Sequence of chain 1.A:
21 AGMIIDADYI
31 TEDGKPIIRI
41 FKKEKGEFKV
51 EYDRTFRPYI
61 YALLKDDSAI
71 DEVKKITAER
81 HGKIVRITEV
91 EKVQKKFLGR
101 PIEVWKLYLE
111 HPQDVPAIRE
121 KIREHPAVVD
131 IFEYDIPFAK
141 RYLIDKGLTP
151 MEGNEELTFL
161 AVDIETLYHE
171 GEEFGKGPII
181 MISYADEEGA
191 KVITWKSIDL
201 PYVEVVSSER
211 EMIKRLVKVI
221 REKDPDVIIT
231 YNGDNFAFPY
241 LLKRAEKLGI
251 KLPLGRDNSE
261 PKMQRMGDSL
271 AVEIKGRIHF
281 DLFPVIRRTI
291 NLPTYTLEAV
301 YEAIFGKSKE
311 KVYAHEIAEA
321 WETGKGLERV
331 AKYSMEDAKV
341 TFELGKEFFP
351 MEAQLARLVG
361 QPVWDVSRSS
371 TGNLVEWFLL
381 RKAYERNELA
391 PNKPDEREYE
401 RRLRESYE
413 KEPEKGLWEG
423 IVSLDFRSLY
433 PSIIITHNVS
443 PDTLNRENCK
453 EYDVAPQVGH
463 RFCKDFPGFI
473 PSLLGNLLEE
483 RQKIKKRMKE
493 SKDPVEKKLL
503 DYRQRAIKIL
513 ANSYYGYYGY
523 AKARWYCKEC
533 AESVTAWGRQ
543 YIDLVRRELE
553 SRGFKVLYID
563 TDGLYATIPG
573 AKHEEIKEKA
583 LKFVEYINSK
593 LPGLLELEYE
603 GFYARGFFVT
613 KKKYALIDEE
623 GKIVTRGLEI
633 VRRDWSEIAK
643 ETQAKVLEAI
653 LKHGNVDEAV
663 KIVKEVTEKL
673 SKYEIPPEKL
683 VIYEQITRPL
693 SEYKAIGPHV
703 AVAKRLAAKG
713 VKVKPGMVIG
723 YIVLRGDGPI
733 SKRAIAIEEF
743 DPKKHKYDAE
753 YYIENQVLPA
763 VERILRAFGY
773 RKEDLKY

The small molecule below binds the protein below.
Small molecule (SMILES): Cc1cn([C@H]2C[C@H](O[P](=O)(O)OC[C@H]3O[C@@H](n4ccc(N)nc4=O)C[C@@H]3O[P](=O)(O)OC[C@H]3O[C@@H](n4cnc5c(N)ncnc54)C[C@@H]3O[P](=O)(O)OC[C@H]3O[C@@H](n4ccc(N)nc4=O)C[C@@H]3O[P](=O)(O)OC[C@H]3O[C@@H](n4cnc5c(=O)nc(N)[nH]c54)C[C@@H]3O)[C@@H](CO[P](=O)(O)O[C@H]3C[C@H](n4cnc5c(N)ncnc54)O[C@@H]3CO[P](=O)(O)O[C@H]3C[C@H](n4cnc5c(=O)nc(N)[nH]c54)O[C@@H]3CO[P](=O)(O)O[C@H]3C[C@H](n4ccc(=N)[nH]c4=O)O[C@@H]3CO)O2)c(=O)[nH]c1=O

Binding-site contacts:
Ligand atom OP1 contacts residue ARG635 of chain 1.A at 2.9 Å (salt-bridge).
Ligand atom O3' contacts residue TYR695 of chain 1.A at 3.8 Å.
Ligand atom OP1 contacts residue LYS696 of chain 1.A at 3.5 Å.
Ligand atom OP1 contacts residue ARG634 of chain 1.A at 3.4 Å.
Ligand atom C1' contacts residue ARG634 of chain 1.A at 3.7 Å.
Ligand atom OP1 contacts residue TYR695 of chain 1.A at 3.5 Å.
Ligand atom OP1 contacts residue TYR695 of chain 1.A at 2.6 Å (h-bond).
Ligand atom O4' contacts residue ASP636 of chain 1.A at 3.4 Å (salt-bridge).
Ligand atom C5' contacts residue HIS701 of chain 1.A at 3.6 Å.
Ligand atom OP2 contacts residue ARG635 of chain 1.A at 3.5 Å (salt-bridge).
Ligand atom OP1 contacts residue THR689 of chain 1.A at 3.5 Å (h-bond).
Ligand atom O3' contacts residue ARG287 of chain 1.A at 3.1 Å (salt-bridge).
Ligand atom C5' contacts residue ASP636 of chain 1.A at 3.5 Å.
Ligand atom C1' contacts residue ARG287 of chain 1.A at 3.8 Å.
Ligand atom OP1 contacts residue GLN687 of chain 1.A at 3.2 Å (h-bond).
Ligand atom O4' contacts residue ARG634 of chain 1.A at 3.2 Å (salt-bridge).
Ligand atom OP2 contacts residue THR689 of chain 1.A at 2.5 Å (h-bond).
Ligand atom OP1 contacts residue LYS696 of chain 1.A at 2.6 Å (salt-bridge).
Ligand atom P contacts residue TYR695 of chain 1.A at 3.8 Å.
Ligand atom OP1 contacts residue ARG635 of chain 1.A at 2.6 Å (salt-bridge).
Ligand atom O3' contacts residue TYR295 of chain 1.A at 3.8 Å.
Ligand atom P contacts residue GLN687 of chain 1.A at 3.9 Å.
Ligand atom C3' contacts residue ARG690 of chain 1.A at 3.5 Å.
Ligand atom OP1 contacts residue ALA697 of chain 1.A at 3.2 Å (h-bond).
Ligand atom O5' contacts residue ARG690 of chain 1.A at 3.3 Å (salt-bridge).
Ligand atom OP1 contacts residue GLN687 of chain 1.A at 2.9 Å (h-bond).
Ligand atom O2 contacts residue ARG634 of chain 1.A at 3.6 Å (salt-bridge).
Ligand atom C5' contacts residue GLN687 of chain 1.A at 3.8 Å.
Ligand atom OP2 contacts residue ARG690 of chain 1.A at 3.1 Å (salt-bridge).
Ligand atom OP1 contacts residue HIS701 of chain 1.A at 2.9 Å (h-bond).
Ligand atom C2' contacts residue ARG287 of chain 1.A at 3.8 Å.
Ligand atom OP2 contacts residue ARG690 of chain 1.A at 3.7 Å.
Ligand atom O3' contacts residue LYS696 of chain 1.A at 3.7 Å.
Ligand atom N3 contacts residue ARG287 of chain 1.A at 3.6 Å.
Ligand atom OP1 contacts residue GLU686 of chain 1.A at 3.5 Å.
Ligand atom O3' contacts residue ALA697 of chain 1.A at 3.7 Å.
Ligand atom OP2 contacts residue GLN687 of chain 1.A at 3.6 Å.
Ligand atom O3' contacts residue ARG634 of chain 1.A at 3.4 Å.
Ligand atom C4' contacts residue ASP636 of chain 1.A at 3.5 Å.
Ligand atom P contacts residue THR689 of chain 1.A at 3.4 Å.